Sequence of chain 1.B:
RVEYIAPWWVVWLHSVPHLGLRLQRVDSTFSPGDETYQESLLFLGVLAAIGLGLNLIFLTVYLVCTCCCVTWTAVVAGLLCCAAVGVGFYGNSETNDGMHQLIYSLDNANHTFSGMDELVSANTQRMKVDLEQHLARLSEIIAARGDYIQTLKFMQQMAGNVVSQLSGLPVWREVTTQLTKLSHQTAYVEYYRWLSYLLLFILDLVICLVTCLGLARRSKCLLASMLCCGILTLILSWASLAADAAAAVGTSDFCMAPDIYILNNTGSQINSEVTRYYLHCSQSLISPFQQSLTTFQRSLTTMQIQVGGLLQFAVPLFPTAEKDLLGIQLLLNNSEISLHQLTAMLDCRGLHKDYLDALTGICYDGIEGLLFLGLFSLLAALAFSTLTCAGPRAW

A protein and the small-molecule ligand that binds it are described below.
Small molecule (SMILES): CC(=O)N[C@H]1[C@H](O[C@H]2[C@H](O)[C@@H](NC(C)=O)CO[C@@H]2CO)O[C@H](CO)[C@@H](O[C@@H]2O[C@H](CO)[C@@H](O)[C@H](O)[C@@H]2O)[C@@H]1O

Sequence of chain 1.A:
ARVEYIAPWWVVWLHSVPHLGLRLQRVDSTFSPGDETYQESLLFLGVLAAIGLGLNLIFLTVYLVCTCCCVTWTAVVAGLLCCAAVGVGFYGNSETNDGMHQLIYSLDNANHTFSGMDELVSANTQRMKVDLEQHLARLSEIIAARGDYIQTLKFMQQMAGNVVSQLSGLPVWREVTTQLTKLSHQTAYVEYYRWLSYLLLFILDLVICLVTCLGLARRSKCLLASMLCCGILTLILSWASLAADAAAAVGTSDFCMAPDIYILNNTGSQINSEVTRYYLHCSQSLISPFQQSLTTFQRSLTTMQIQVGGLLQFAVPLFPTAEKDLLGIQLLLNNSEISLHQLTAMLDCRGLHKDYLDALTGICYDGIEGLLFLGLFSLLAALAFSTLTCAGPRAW

Binding-site contacts:
Ligand atom C3 contacts residue GLN347 of chain 1.A at 4.2 Å.
Ligand atom C6 contacts residue GLN309 of chain 1.B at 4.4 Å.
Ligand atom C8 contacts residue LEU348 of chain 1.A at 3.7 Å (hydrophobic).
Ligand atom C1 contacts residue ASN351 of chain 1.A at 1.4 Å.
Ligand atom O7 contacts residue ASN351 of chain 1.A at 4.5 Å.
Ligand atom O6 contacts residue GLN309 of chain 1.B at 3.5 Å (h-bond).
Ligand atom C8 contacts residue LEU344 of chain 1.A at 3.9 Å (hydrophobic).
Ligand atom O5 contacts residue ASN351 of chain 1.A at 2.4 Å (h-bond).
Ligand atom C2 contacts residue ASN351 of chain 1.A at 2.4 Å.
Ligand atom C3 contacts residue ASN351 of chain 1.A at 3.8 Å.
Ligand atom C7 contacts residue ASN351 of chain 1.A at 3.9 Å.
Ligand atom C5 contacts residue ASN351 of chain 1.A at 3.7 Å.
Ligand atom N2 contacts residue GLN347 of chain 1.A at 4.1 Å.
Ligand atom N2 contacts residue LEU348 of chain 1.A at 4.3 Å.
Ligand atom N2 contacts residue ASN351 of chain 1.A at 2.9 Å (h-bond).
Ligand atom C4 contacts residue ASN351 of chain 1.A at 4.2 Å.